A protein and the small-molecule ligand that binds it are described below.
Small molecule (SMILES): COCC(=O)Nc1ccc(O)c(-c2cc(C(=O)O)ccn2)c1

Binding-site contacts:
Ligand atom C9 contacts residue HIS210 of chain 1.A at 3.7 Å.
Ligand atom C10 contacts residue PHE207 of chain 1.A at 3.6 Å (hydrophobic).
Ligand atom C4 contacts residue LYS263 of chain 1.A at 3.4 Å.
Ligand atom O4 contacts residue LYS263 of chain 1.A at 3.5 Å.
Ligand atom C6 contacts residue HIS210 of chain 1.A at 2.9 Å.
Ligand atom O1 contacts residue PHE207 of chain 1.A at 3.5 Å.
Ligand atom O3 contacts residue MN1 of chain 1.Q at 1.9 Å.
Ligand atom C9 contacts residue MN1 of chain 1.Q at 3.2 Å.
Ligand atom C5 contacts residue HIS210 of chain 1.A at 3.4 Å.
Ligand atom C contacts residue HIS262 of chain 1.A at 3.5 Å.
Ligand atom C2 contacts residue LYS263 of chain 1.A at 3.7 Å.
Ligand atom C6 contacts residue DMS1 of chain 1.R at 3.7 Å.
Ligand atom O3 contacts residue HIS210 of chain 1.A at 2.9 Å (h-bond).
Ligand atom O3 contacts residue DMS1 of chain 1.R at 3.0 Å.
Ligand atom O3 contacts residue GLU212 of chain 1.A at 2.6 Å (salt-bridge).
Ligand atom C contacts residue LYS263 of chain 1.A at 3.3 Å.
Ligand atom C5 contacts residue DMS1 of chain 1.R at 3.4 Å.
Ligand atom C13 contacts residue HIS298 of chain 1.A at 3.6 Å.
Ligand atom O2 contacts residue TYR154 of chain 1.A at 3.1 Å (h-bond).
Ligand atom C6 contacts residue MN1 of chain 1.Q at 2.8 Å.
Ligand atom C14 contacts residue PHE207 of chain 1.A at 3.4 Å (hydrophobic).
Ligand atom C13 contacts residue MN1 of chain 1.Q at 3.0 Å.
Ligand atom C14 contacts residue TYR154 of chain 1.A at 3.2 Å (hydrophobic).
Ligand atom N1 contacts residue MN1 of chain 1.Q at 2.2 Å.
Ligand atom O1 contacts residue TYR154 of chain 1.A at 2.4 Å (h-bond).
Ligand atom C11 contacts residue PHE207 of chain 1.A at 3.4 Å (hydrophobic).
Ligand atom C12 contacts residue TRP230 of chain 1.A at 3.7 Å (hydrophobic).
Ligand atom C contacts residue ASN108 of chain 1.A at 3.4 Å.
Ligand atom C7 contacts residue MN1 of chain 1.Q at 3.4 Å.
Ligand atom N1 contacts residue HIS298 of chain 1.A at 3.6 Å.
Ligand atom N contacts residue LYS263 of chain 1.A at 3.6 Å.
Ligand atom C7 contacts residue HIS210 of chain 1.A at 3.4 Å.
Ligand atom O contacts residue LYS263 of chain 1.A at 3.2 Å (salt-bridge).
Ligand atom C12 contacts residue PHE207 of chain 1.A at 3.4 Å (hydrophobic).
Ligand atom N1 contacts residue HIS210 of chain 1.A at 3.2 Å (h-bond).
Ligand atom C13 contacts residue TRP230 of chain 1.A at 3.7 Å (hydrophobic).
Ligand atom O2 contacts residue ASN220 of chain 1.A at 3.6 Å (h-bond).
Ligand atom O2 contacts residue LYS228 of chain 1.A at 2.6 Å (salt-bridge).
Ligand atom C13 contacts residue PHE207 of chain 1.A at 3.6 Å (hydrophobic).
Ligand atom C14 contacts residue LYS228 of chain 1.A at 3.7 Å.

Sequence of chain 1.A:
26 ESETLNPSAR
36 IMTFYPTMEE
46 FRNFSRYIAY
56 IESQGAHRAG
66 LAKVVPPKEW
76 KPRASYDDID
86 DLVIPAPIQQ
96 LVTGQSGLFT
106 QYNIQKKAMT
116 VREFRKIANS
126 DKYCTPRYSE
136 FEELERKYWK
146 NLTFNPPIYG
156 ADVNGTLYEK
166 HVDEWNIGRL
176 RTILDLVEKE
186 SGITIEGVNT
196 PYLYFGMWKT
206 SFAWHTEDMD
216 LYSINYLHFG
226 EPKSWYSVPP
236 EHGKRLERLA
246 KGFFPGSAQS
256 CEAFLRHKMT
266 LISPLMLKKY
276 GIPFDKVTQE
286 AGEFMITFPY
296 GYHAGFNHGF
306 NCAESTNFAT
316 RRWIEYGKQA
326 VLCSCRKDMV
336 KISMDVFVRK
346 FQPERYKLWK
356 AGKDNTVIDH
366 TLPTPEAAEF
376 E